Sequence of chain 1.A:
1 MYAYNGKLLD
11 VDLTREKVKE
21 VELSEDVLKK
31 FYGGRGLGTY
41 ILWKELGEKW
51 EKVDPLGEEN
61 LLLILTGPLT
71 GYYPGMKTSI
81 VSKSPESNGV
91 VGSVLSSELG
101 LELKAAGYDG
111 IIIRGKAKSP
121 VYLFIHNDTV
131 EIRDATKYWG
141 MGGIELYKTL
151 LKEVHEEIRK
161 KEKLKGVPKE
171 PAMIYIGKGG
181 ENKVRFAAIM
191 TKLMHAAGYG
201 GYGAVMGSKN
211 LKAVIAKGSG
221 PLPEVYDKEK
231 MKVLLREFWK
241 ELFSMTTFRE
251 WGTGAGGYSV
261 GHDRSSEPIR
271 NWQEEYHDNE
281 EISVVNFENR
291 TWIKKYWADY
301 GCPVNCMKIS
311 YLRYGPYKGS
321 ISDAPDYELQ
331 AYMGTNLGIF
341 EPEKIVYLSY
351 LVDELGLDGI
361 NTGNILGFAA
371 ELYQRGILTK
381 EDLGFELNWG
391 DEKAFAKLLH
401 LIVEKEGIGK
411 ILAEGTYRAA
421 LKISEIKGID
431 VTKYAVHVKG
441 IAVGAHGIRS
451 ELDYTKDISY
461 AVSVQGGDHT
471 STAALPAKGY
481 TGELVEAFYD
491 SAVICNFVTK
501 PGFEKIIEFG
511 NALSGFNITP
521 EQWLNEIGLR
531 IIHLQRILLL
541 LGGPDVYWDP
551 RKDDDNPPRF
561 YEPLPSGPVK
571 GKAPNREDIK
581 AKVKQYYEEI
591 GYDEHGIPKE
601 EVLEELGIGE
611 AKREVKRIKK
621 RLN

The small molecule below binds the protein below.
Small molecule (SMILES): Nc1nc2c(c(=O)[nH]1)N[C@H]1C(S)=C(S)[C@@H](CO[P](=O)(O)O[Mg](<-O)(<-O)O[P](=O)(O)OC[C@H]3O[C@H]4Nc5nc(N)[nH]c(=O)c5N[C@H]4C(S[W])=C3S)O[C@H]1N2

Binding-site contacts:
Ligand atom O2P contacts residue SER93 of chain 1.A at 2.9 Å.
Ligand atom O1P contacts residue VAL94 of chain 1.A at 2.7 Å (h-bond).
Ligand atom C28 contacts residue MG1 of chain 1.H at 3.1 Å.
Ligand atom N30 contacts residue ILE494 of chain 1.A at 2.8 Å (h-bond).
Ligand atom O22 contacts residue LYS77 of chain 1.A at 2.9 Å (salt-bridge).
Ligand atom O1G contacts residue VAL94 of chain 1.A at 3.2 Å (h-bond).
Ligand atom N33 contacts residue CYS495 of chain 1.A at 3.1 Å (h-bond).
Ligand atom C8 contacts residue MG1 of chain 1.G at 3.1 Å.
Ligand atom O1P contacts residue GLY198 of chain 1.A at 2.9 Å (h-bond).
Ligand atom O28 contacts residue MG1 of chain 1.H at 2.0 Å.
Ligand atom W1 contacts residue TAU1 of chain 1.I at 2.4 Å.
Ligand atom O8 contacts residue ASP326 of chain 1.A at 2.7 Å (salt-bridge).
Ligand atom O8 contacts residue MET194 of chain 1.A at 2.9 Å (h-bond).
Ligand atom N9 contacts residue ASP353 of chain 1.A at 2.9 Å (salt-bridge).
Ligand atom N10 contacts residue ASP353 of chain 1.A at 2.9 Å (salt-bridge).
Ligand atom N11 contacts residue GLY359 of chain 1.A at 3.0 Å (h-bond).
Ligand atom MG1 contacts residue ALA196 of chain 1.A at 2.4 Å.
Ligand atom O8 contacts residue MG1 of chain 1.G at 1.9 Å.
Ligand atom O2P contacts residue TYR199 of chain 1.A at 3.0 Å (h-bond).
Ligand atom MG1 contacts residue VAL94 of chain 1.A at 2.5 Å.
Ligand atom N30 contacts residue ASP490 of chain 1.A at 2.8 Å (salt-bridge).
Ligand atom N29 contacts residue GLU486 of chain 1.A at 3.2 Å (salt-bridge).
Ligand atom N13 contacts residue ASP358 of chain 1.A at 2.8 Å (salt-bridge).
Ligand atom O5P contacts residue LYS77 of chain 1.A at 3.0 Å (salt-bridge).
Ligand atom O7P contacts residue ALA196 of chain 1.A at 3.0 Å (h-bond).
Ligand atom O5P contacts residue LEU95 of chain 1.A at 3.2 Å.
Ligand atom N29 contacts residue ASP490 of chain 1.A at 2.8 Å (salt-bridge).
Ligand atom O28 contacts residue THR470 of chain 1.A at 3.0 Å (h-bond).
Ligand atom N31 contacts residue ASN496 of chain 1.A at 2.9 Å (h-bond).
Ligand atom O3P contacts residue MG1 of chain 1.H at 2.1 Å.
Ligand atom N10 contacts residue LEU357 of chain 1.A at 2.9 Å (h-bond).
Ligand atom S24 contacts residue TAU1 of chain 1.I at 2.6 Å (h-bond).
Ligand atom O5P contacts residue ALA196 of chain 1.A at 3.2 Å (h-bond).
Ligand atom O6P contacts residue HIS195 of chain 1.A at 2.6 Å (h-bond).
Ligand atom O1P contacts residue ALA196 of chain 1.A at 3.0 Å (h-bond).
Ligand atom O5P contacts residue VAL94 of chain 1.A at 2.9 Å (h-bond).
Ligand atom O8P contacts residue LYS77 of chain 1.A at 2.8 Å (salt-bridge).
Ligand atom O2G contacts residue ALA196 of chain 1.A at 3.0 Å (h-bond).
Ligand atom C30 contacts residue ASP490 of chain 1.A at 3.2 Å.
Ligand atom O6P contacts residue SER96 of chain 1.A at 2.8 Å (h-bond).